Binding-site contacts:
Ligand atom N02 contacts residue TYR292 of chain 1.B at 3.8 Å.
Ligand atom C04 contacts residue HEM1 of chain 1.H at 3.9 Å.
Ligand atom C13 contacts residue HEM1 of chain 1.H at 3.8 Å.
Ligand atom C09 contacts residue HEM1 of chain 1.H at 3.5 Å.
Ligand atom F13 contacts residue GLN182 of chain 1.B at 3.4 Å.
Ligand atom C13 contacts residue GLN182 of chain 1.B at 3.7 Å.
Ligand atom C02 contacts residue GLU296 of chain 1.B at 3.5 Å.
Ligand atom C15 contacts residue HEM1 of chain 1.H at 3.5 Å.
Ligand atom C11 contacts residue VAL271 of chain 1.B at 3.5 Å (hydrophobic).
Ligand atom C05 contacts residue VAL271 of chain 1.B at 3.6 Å (hydrophobic).
Ligand atom C21 contacts residue ASN273 of chain 1.B at 3.1 Å.
Ligand atom C19 contacts residue TYR410 of chain 1.B at 3.6 Å (hydrophobic).
Ligand atom C03 contacts residue PRO269 of chain 1.B at 3.9 Å (hydrophobic).
Ligand atom N01 contacts residue GLU296 of chain 1.B at 2.6 Å (salt-bridge).
Ligand atom C16 contacts residue VAL271 of chain 1.B at 3.5 Å (hydrophobic).
Ligand atom N20 contacts residue ASN273 of chain 1.B at 3.4 Å (h-bond).
Ligand atom C16 contacts residue HEM1 of chain 1.H at 3.5 Å.
Ligand atom C18 contacts residue ASN273 of chain 1.B at 3.2 Å.
Ligand atom C02 contacts residue HEM1 of chain 1.H at 3.6 Å.
Ligand atom C12 contacts residue GLN182 of chain 1.B at 3.7 Å.
Ligand atom C08 contacts residue HEM1 of chain 1.H at 3.8 Å.
Ligand atom C09 contacts residue VAL271 of chain 1.B at 3.4 Å (hydrophobic).
Ligand atom C08 contacts residue GLU296 of chain 1.B at 3.5 Å.
Ligand atom C02 contacts residue TRP291 of chain 1.B at 3.7 Å (hydrophobic).
Ligand atom C17 contacts residue HEM1 of chain 1.H at 3.1 Å.
Ligand atom F12 contacts residue GLN182 of chain 1.B at 3.4 Å.
Ligand atom C11 contacts residue HEM1 of chain 1.H at 3.5 Å.
Ligand atom C06 contacts residue GLU296 of chain 1.B at 3.5 Å.
Ligand atom C12 contacts residue HEM1 of chain 1.H at 3.2 Å.
Ligand atom C02 contacts residue PRO269 of chain 1.B at 3.9 Å (hydrophobic).
Ligand atom F12 contacts residue HEM1 of chain 1.H at 3.1 Å.
Ligand atom N02 contacts residue GLU296 of chain 1.B at 2.6 Å (salt-bridge).
Ligand atom C03 contacts residue HEM1 of chain 1.H at 3.3 Å.
Ligand atom C07 contacts residue SER289 of chain 1.B at 3.9 Å.
Ligand atom C07 contacts residue GLY290 of chain 1.B at 3.5 Å.
Ligand atom N02 contacts residue HEM1 of chain 1.H at 3.3 Å.
Ligand atom C07 contacts residue HEM1 of chain 1.H at 3.5 Å.
Ligand atom C19 contacts residue ASN273 of chain 1.B at 3.9 Å.
Ligand atom C07 contacts residue PHE288 of chain 1.B at 3.7 Å (hydrophobic).
Ligand atom N02 contacts residue TRP291 of chain 1.B at 2.8 Å (h-bond).

Sequence of chain 1.B:
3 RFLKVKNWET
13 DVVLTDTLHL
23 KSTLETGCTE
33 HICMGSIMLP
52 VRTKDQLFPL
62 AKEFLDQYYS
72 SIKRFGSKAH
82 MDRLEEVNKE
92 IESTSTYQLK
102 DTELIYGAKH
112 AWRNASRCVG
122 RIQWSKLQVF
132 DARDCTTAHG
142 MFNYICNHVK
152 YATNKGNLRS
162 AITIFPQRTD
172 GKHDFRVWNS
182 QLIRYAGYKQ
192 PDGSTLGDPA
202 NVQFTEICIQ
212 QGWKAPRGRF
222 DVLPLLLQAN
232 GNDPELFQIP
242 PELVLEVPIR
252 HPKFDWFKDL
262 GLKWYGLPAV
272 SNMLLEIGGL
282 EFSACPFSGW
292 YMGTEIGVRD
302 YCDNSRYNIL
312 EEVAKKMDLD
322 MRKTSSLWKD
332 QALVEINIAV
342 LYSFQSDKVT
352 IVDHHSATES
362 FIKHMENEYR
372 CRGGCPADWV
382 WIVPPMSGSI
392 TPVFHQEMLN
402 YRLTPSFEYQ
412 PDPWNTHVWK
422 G

A protein and the small-molecule ligand that binds it are described below.
Small molecule (SMILES): Cc1cc(N)nc(CCc2cc(CCCN(C)C)c(F)c(F)c2F)c1